Sequence of chain 1.A:
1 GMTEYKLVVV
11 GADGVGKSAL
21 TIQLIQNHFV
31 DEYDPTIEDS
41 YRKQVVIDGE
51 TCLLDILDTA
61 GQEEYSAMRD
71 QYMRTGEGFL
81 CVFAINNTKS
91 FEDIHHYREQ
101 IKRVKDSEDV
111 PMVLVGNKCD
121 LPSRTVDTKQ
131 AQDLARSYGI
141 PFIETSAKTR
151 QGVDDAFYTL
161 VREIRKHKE

The small molecule below binds the protein below.
Small molecule (SMILES): Nc1nc2c(ncn2[C@@H]2O[C@H](CO[P](=O)(O)O[P](=O)(O)CP(=O)(O)O)[C@@H](O)[C@H]2O)c(=O)[nH]1

Binding-site contacts:
Ligand atom C3B contacts residue GLY14 of chain 1.A at 3.4 Å.
Ligand atom O2B contacts residue GLY14 of chain 1.A at 3.2 Å (h-bond).
Ligand atom O4' contacts residue LYS118 of chain 1.A at 3.2 Å (salt-bridge).
Ligand atom O2G contacts residue LYS17 of chain 1.A at 2.8 Å (salt-bridge).
Ligand atom PB contacts residue MG1 of chain 1.C at 3.3 Å.
Ligand atom O6 contacts residue LYS118 of chain 1.A at 3.3 Å.
Ligand atom N2 contacts residue ASP120 of chain 1.A at 2.8 Å (salt-bridge).
Ligand atom O3A contacts residue GLY16 of chain 1.A at 3.2 Å (h-bond).
Ligand atom O3G contacts residue PRO35 of chain 1.A at 3.4 Å.
Ligand atom C3B contacts residue MG1 of chain 1.C at 3.5 Å.
Ligand atom O6 contacts residue ALA147 of chain 1.A at 2.8 Å (h-bond).
Ligand atom O2B contacts residue LYS17 of chain 1.A at 2.8 Å (salt-bridge).
Ligand atom O2' contacts residue VAL30 of chain 1.A at 2.7 Å (h-bond).
Ligand atom O6 contacts residue SER146 of chain 1.A at 3.4 Å.
Ligand atom PG contacts residue ASP13 of chain 1.A at 3.3 Å.
Ligand atom O2G contacts residue ASP13 of chain 1.A at 3.5 Å (salt-bridge).
Ligand atom N3 contacts residue PHE29 of chain 1.A at 3.5 Å.
Ligand atom C8 contacts residue GLY16 of chain 1.A at 3.5 Å.
Ligand atom O3G contacts residue ASP13 of chain 1.A at 2.6 Å (salt-bridge).
Ligand atom O2' contacts residue PHE29 of chain 1.A at 3.2 Å.
Ligand atom O2B contacts residue GLY16 of chain 1.A at 3.3 Å (h-bond).
Ligand atom O1G contacts residue MG1 of chain 1.C at 2.0 Å.
Ligand atom O1B contacts residue SER18 of chain 1.A at 2.9 Å (h-bond).
Ligand atom O1B contacts residue MG1 of chain 1.C at 2.0 Å.
Ligand atom O2' contacts residue ASP31 of chain 1.A at 3.1 Å (salt-bridge).
Ligand atom O2A contacts residue GLY16 of chain 1.A at 3.4 Å.
Ligand atom O2B contacts residue VAL15 of chain 1.A at 3.3 Å (h-bond).
Ligand atom O1G contacts residue THR36 of chain 1.A at 2.9 Å (h-bond).
Ligand atom O2A contacts residue ALA19 of chain 1.A at 2.8 Å (h-bond).
Ligand atom C3B contacts residue ASP13 of chain 1.A at 3.5 Å.
Ligand atom O6 contacts residue ASP120 of chain 1.A at 3.5 Å (salt-bridge).
Ligand atom C2' contacts residue VAL30 of chain 1.A at 3.4 Å (hydrophobic).
Ligand atom O6 contacts residue ASN117 of chain 1.A at 3.2 Å (h-bond).
Ligand atom C8 contacts residue ALA19 of chain 1.A at 3.5 Å (hydrophobic).
Ligand atom O3' contacts residue ASP31 of chain 1.A at 2.8 Å (salt-bridge).
Ligand atom PG contacts residue MG1 of chain 1.C at 3.2 Å.
Ligand atom O2A contacts residue SER18 of chain 1.A at 3.3 Å (h-bond).
Ligand atom N1 contacts residue ASP120 of chain 1.A at 2.7 Å (salt-bridge).
Ligand atom N7 contacts residue ASN117 of chain 1.A at 3.2 Å (h-bond).
Ligand atom O2G contacts residue GLY61 of chain 1.A at 2.9 Å (h-bond).